Sequence of chain 1.A:
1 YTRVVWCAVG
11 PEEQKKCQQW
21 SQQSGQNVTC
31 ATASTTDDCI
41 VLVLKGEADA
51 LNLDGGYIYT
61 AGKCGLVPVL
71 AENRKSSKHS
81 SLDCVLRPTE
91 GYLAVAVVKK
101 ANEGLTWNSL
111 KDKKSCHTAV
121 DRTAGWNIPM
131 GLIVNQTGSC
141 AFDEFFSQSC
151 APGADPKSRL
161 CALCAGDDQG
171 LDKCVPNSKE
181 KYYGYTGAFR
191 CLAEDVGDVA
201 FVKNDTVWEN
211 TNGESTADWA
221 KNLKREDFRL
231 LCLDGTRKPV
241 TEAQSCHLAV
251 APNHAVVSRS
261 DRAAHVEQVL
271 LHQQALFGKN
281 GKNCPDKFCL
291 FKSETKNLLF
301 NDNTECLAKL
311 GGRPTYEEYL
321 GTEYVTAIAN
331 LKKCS

This small molecule binds to this protein.
Small molecule (SMILES): CC(C)C[C@H](N)C(=O)N[C@@H](CCC(=O)O)C(=O)N[C@@H](C)C(=O)N[C@@H](CS)C(=O)N[C@@H](C)C(=O)N[C@@H](Cc1ccccc1)C(=O)O

Binding-site contacts:
Ligand atom N contacts residue LYS63 of chain 1.A at 3.9 Å.
Ligand atom CZ contacts residue THR60 of chain 1.A at 4.1 Å.
Ligand atom C contacts residue LYS63 of chain 1.A at 3.1 Å.
Ligand atom CG contacts residue VAL41 of chain 1.A at 3.5 Å (hydrophobic).
Ligand atom CD2 contacts residue VAL41 of chain 1.A at 3.8 Å (hydrophobic).
Ligand atom CE1 contacts residue ASP37 of chain 1.A at 4.1 Å.
Ligand atom CD1 contacts residue LYS333 of chain 1.A at 4.5 Å.
Ligand atom O contacts residue LYS63 of chain 1.A at 3.8 Å.
Ligand atom N contacts residue CYS64 of chain 1.A at 4.0 Å.
Ligand atom CD1 contacts residue ALA329 of chain 1.A at 4.0 Å (hydrophobic).
Ligand atom CZ contacts residue VAL41 of chain 1.A at 4.2 Å (hydrophobic).
Ligand atom CD2 contacts residue CYS64 of chain 1.A at 3.7 Å (hydrophobic).
Ligand atom CA contacts residue CYS64 of chain 1.A at 3.8 Å (hydrophobic).
Ligand atom CZ contacts residue ASP37 of chain 1.A at 3.7 Å.
Ligand atom CA contacts residue LYS63 of chain 1.A at 3.2 Å.
Ligand atom N contacts residue LYS63 of chain 1.A at 4.2 Å.
Ligand atom CB contacts residue VAL41 of chain 1.A at 4.1 Å (hydrophobic).
Ligand atom O contacts residue LYS63 of chain 1.A at 2.6 Å (salt-bridge).
Ligand atom CD1 contacts residue VAL41 of chain 1.A at 3.6 Å (hydrophobic).
Ligand atom CB contacts residue LYS63 of chain 1.A at 3.8 Å.
Ligand atom N contacts residue TYR59 of chain 1.A at 3.8 Å.
Ligand atom N contacts residue LYS63 of chain 1.A at 3.6 Å.
Ligand atom CE2 contacts residue CYS64 of chain 1.A at 4.2 Å (hydrophobic).
Ligand atom CE2 contacts residue VAL41 of chain 1.A at 4.0 Å (hydrophobic).
Ligand atom CD2 contacts residue LEU44 of chain 1.A at 4.1 Å (hydrophobic).
Ligand atom CB contacts residue CYS64 of chain 1.A at 3.2 Å (hydrophobic).
Ligand atom CE2 contacts residue ILE40 of chain 1.A at 3.9 Å (hydrophobic).
Ligand atom C contacts residue CYS64 of chain 1.A at 4.2 Å (hydrophobic).
Ligand atom CA contacts residue LYS63 of chain 1.A at 3.9 Å.
Ligand atom CE2 contacts residue THR60 of chain 1.A at 3.9 Å.
Ligand atom CE2 contacts residue ASP37 of chain 1.A at 4.3 Å.
Ligand atom CE1 contacts residue VAL41 of chain 1.A at 4.0 Å (hydrophobic).
Ligand atom CA contacts residue TYR59 of chain 1.A at 4.4 Å (hydrophobic).
Ligand atom O contacts residue LYS63 of chain 1.A at 4.3 Å.
Ligand atom SG contacts residue LEU44 of chain 1.A at 4.3 Å.
Ligand atom SG contacts residue CYS64 of chain 1.A at 2.1 Å (h-bond).